Sequence of chain 1.H:
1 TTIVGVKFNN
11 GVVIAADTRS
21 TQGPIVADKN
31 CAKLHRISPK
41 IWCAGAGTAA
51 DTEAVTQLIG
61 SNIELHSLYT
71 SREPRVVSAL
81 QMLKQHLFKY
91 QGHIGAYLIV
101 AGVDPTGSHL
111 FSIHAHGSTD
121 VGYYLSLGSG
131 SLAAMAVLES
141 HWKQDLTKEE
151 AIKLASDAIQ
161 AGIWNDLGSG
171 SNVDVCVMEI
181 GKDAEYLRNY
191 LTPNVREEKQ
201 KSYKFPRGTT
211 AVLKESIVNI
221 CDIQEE

Binding-site contacts:
Ligand atom O8 contacts residue ALA49 of chain 1.H at 2.9 Å (h-bond).
Ligand atom N1 contacts residue ALA49 of chain 1.H at 3.9 Å.
Ligand atom O19 contacts residue SER20 of chain 1.H at 3.3 Å (h-bond).
Ligand atom C5 contacts residue ASP125 of chain 1.I at 3.8 Å.
Ligand atom N1 contacts residue CYS129 of chain 1.I at 3.8 Å.
Ligand atom N20 contacts residue GLY47 of chain 1.H at 2.7 Å (h-bond).
Ligand atom C24 contacts residue THR52 of chain 1.H at 3.6 Å.
Ligand atom C11 contacts residue THR21 of chain 1.H at 3.4 Å.
Ligand atom O27 contacts residue ALA46 of chain 1.H at 3.7 Å.
Ligand atom C22 contacts residue THR1 of chain 1.H at 2.8 Å.
Ligand atom C23 contacts residue GLY47 of chain 1.H at 3.8 Å.
Ligand atom C10 contacts residue GLY47 of chain 1.H at 3.3 Å.
Ligand atom C16 contacts residue THR48 of chain 1.H at 3.6 Å.
Ligand atom N1 contacts residue ASP125 of chain 1.I at 3.9 Å.
Ligand atom C2 contacts residue SER20 of chain 1.H at 3.8 Å.
Ligand atom C21 contacts residue GLY47 of chain 1.H at 3.7 Å.
Ligand atom N20 contacts residue THR1 of chain 1.H at 3.7 Å.
Ligand atom N9 contacts residue THR21 of chain 1.H at 3.0 Å (h-bond).
Ligand atom C23 contacts residue ALA49 of chain 1.H at 3.8 Å (hydrophobic).
Ligand atom C21 contacts residue THR1 of chain 1.H at 2.4 Å.
Ligand atom C6 contacts residue ASP125 of chain 1.I at 3.8 Å.
Ligand atom B26 contacts residue THR1 of chain 1.H at 1.4 Å.
Ligand atom C22 contacts residue GLY47 of chain 1.H at 3.9 Å.
Ligand atom N4 contacts residue GLN22 of chain 1.H at 3.7 Å.
Ligand atom C3 contacts residue THR21 of chain 1.H at 3.4 Å.
Ligand atom O19 contacts residue THR21 of chain 1.H at 2.9 Å (h-bond).
Ligand atom C25 contacts residue CYS31 of chain 1.H at 3.7 Å (hydrophobic).
Ligand atom C6 contacts residue CYS129 of chain 1.I at 3.8 Å (hydrophobic).
Ligand atom C25 contacts residue ALA49 of chain 1.H at 3.8 Å (hydrophobic).
Ligand atom C22 contacts residue LYS33 of chain 1.H at 3.9 Å.
Ligand atom O27 contacts residue GLY47 of chain 1.H at 2.9 Å (h-bond).
Ligand atom C17 contacts residue GLY47 of chain 1.H at 3.7 Å.
Ligand atom C18 contacts residue GLY47 of chain 1.H at 3.5 Å.
Ligand atom O28 contacts residue THR1 of chain 1.H at 2.3 Å (h-bond).
Ligand atom O8 contacts residue THR48 of chain 1.H at 3.9 Å.
Ligand atom C10 contacts residue THR21 of chain 1.H at 3.6 Å.
Ligand atom C24 contacts residue GLY45 of chain 1.H at 3.7 Å.
Ligand atom O27 contacts residue THR1 of chain 1.H at 2.4 Å (h-bond).
Ligand atom C24 contacts residue ALA49 of chain 1.H at 3.6 Å (hydrophobic).
Ligand atom C13 contacts residue THR21 of chain 1.H at 3.7 Å.

Sequence of chain 1.I:
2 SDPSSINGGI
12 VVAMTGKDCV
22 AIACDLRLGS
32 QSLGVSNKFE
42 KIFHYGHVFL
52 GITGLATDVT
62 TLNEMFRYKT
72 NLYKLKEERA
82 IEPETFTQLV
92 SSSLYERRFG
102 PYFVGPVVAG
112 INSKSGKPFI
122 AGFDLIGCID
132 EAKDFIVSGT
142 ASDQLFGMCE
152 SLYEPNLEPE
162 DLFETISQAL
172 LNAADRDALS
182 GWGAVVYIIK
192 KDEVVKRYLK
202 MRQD

This small molecule binds to this protein.
Small molecule (SMILES): CC(C)C[C@H](NC(=O)[C@H](Cc1ccccc1)NC(=O)c1cnccn1)B(O)O